Sequence of chain 28.N:
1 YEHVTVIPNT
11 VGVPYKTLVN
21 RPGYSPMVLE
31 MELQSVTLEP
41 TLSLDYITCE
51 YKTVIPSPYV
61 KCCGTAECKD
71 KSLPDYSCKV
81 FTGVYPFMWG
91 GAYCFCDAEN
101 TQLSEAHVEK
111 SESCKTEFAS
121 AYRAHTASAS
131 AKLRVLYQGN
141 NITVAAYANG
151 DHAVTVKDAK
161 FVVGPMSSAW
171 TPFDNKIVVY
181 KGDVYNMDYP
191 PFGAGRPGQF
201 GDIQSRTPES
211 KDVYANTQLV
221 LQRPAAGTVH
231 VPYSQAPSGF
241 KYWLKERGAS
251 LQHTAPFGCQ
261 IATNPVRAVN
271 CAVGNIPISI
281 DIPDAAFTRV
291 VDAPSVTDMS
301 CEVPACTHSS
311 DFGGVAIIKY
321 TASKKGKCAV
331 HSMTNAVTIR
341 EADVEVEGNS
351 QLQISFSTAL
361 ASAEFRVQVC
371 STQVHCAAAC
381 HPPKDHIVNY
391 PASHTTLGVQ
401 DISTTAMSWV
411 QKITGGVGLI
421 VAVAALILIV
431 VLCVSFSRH

Binding-site contacts:
Ligand atom N2 contacts residue ASN259 of chain 28.O at 2.8 Å (h-bond).
Ligand atom O4 contacts residue PHE118 of chain 28.N at 4.1 Å.
Ligand atom C8 contacts residue LEU257 of chain 28.O at 4.1 Å (hydrophobic).
Ligand atom C3 contacts residue LYS115 of chain 28.N at 4.3 Å.
Ligand atom C5 contacts residue ASN259 of chain 28.O at 3.7 Å.
Ligand atom C8 contacts residue THR116 of chain 28.N at 4.3 Å.
Ligand atom O6 contacts residue LYS181 of chain 28.N at 3.4 Å (salt-bridge).
Ligand atom C6 contacts residue LYS181 of chain 28.N at 3.4 Å.
Ligand atom O5 contacts residue ASN259 of chain 28.O at 2.3 Å (h-bond).
Ligand atom C5 contacts residue LYS181 of chain 28.N at 3.4 Å.
Ligand atom C1 contacts residue ASN259 of chain 28.O at 1.4 Å.
Ligand atom C8 contacts residue ALA258 of chain 28.O at 3.7 Å (hydrophobic).
Ligand atom C4 contacts residue ASN259 of chain 28.O at 4.2 Å.
Ligand atom C2 contacts residue ASN259 of chain 28.O at 2.4 Å.
Ligand atom C4 contacts residue LYS181 of chain 28.N at 3.6 Å.
Ligand atom C3 contacts residue ASN259 of chain 28.O at 3.7 Å.
Ligand atom O7 contacts residue ASN259 of chain 28.O at 3.2 Å (h-bond).
Ligand atom N2 contacts residue THR116 of chain 28.N at 4.1 Å.
Ligand atom C8 contacts residue ASN259 of chain 28.O at 4.2 Å.
Ligand atom O4 contacts residue LYS181 of chain 28.N at 2.7 Å (salt-bridge).
Ligand atom C7 contacts residue ASN259 of chain 28.O at 3.2 Å.
Ligand atom O3 contacts residue LYS115 of chain 28.N at 3.6 Å (salt-bridge).

Sequence of chain 28.O:
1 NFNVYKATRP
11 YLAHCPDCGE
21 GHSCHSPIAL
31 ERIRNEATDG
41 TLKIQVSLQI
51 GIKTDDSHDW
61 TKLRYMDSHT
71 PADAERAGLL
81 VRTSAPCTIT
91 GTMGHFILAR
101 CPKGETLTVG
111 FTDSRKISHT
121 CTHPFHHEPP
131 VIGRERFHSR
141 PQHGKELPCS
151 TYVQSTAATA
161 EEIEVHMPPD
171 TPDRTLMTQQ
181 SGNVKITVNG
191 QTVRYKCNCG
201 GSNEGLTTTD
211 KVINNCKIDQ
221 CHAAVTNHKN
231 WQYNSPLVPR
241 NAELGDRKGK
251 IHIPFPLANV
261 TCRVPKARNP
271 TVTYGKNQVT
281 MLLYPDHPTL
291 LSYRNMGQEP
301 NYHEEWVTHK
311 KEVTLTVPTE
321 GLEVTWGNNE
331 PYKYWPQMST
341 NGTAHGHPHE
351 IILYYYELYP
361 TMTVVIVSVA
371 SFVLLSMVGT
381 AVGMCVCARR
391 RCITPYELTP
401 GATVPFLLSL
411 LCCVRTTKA

The small molecule below binds the protein below.
Small molecule (SMILES): CC(=O)N[C@@H]1[C@@H](O)[C@H](O)[C@@H](CO)O[C@H]1O